A protein and the small-molecule ligand that binds it are described below.
Small molecule (SMILES): CC(=O)N[C@@H]1[C@@H](O)[C@H](O)[C@@H](CO)O[C@H]1O

Binding-site contacts:
Ligand atom O5 contacts residue ASN216 of chain 1.A at 2.4 Å (h-bond).
Ligand atom C3 contacts residue ASN216 of chain 1.A at 3.7 Å.
Ligand atom C7 contacts residue ASN216 of chain 1.A at 3.1 Å.
Ligand atom C5 contacts residue ASN216 of chain 1.A at 3.6 Å.
Ligand atom O7 contacts residue ASN216 of chain 1.A at 3.0 Å (h-bond).
Ligand atom C1 contacts residue SER218 of chain 1.A at 4.5 Å.
Ligand atom C4 contacts residue ASN216 of chain 1.A at 4.2 Å.
Ligand atom N2 contacts residue ASN216 of chain 1.A at 2.8 Å (h-bond).
Ligand atom C1 contacts residue ASN216 of chain 1.A at 1.4 Å.
Ligand atom C2 contacts residue ASN216 of chain 1.A at 2.4 Å.
Ligand atom C8 contacts residue ASN216 of chain 1.A at 4.2 Å.

Sequence of chain 1.A:
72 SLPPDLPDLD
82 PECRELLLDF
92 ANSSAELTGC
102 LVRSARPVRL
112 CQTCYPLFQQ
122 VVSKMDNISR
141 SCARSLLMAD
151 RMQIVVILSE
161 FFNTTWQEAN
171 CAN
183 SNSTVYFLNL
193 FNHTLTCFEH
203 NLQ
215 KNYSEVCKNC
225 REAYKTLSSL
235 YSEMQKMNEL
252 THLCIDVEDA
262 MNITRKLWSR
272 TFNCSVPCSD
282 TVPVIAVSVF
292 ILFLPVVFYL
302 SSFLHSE